Sequence of chain 2.G:
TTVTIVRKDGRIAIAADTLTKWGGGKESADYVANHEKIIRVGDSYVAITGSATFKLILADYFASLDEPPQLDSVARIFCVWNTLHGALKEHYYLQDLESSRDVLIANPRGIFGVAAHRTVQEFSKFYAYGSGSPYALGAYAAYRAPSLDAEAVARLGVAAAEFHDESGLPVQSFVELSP

The protein below binds the small molecule below.
Small molecule (SMILES): CC[C@H](C)[C@H](NC(=O)[C@H]([C@@H](C)CC)N(C)C(C)=O)C(=O)N[C@H](C(=O)N[C@@H](CC(C)C)[C@@H](O)C(C)(C)O)[C@@H](C)O

Sequence of chain 2.F:
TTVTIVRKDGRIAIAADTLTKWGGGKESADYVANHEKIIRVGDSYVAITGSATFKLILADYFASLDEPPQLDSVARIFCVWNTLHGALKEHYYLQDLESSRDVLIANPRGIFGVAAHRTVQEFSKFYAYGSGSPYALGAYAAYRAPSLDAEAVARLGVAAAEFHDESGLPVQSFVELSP

Binding-site contacts:
Ligand atom C14 contacts residue GLY50 of chain 2.G at 3.3 Å.
Ligand atom CN contacts residue TRP22 of chain 2.G at 3.0 Å (hydrophobic).
Ligand atom CG1 contacts residue TRP22 of chain 2.G at 3.8 Å (hydrophobic).
Ligand atom CA contacts residue THR1 of chain 2.G at 2.5 Å.
Ligand atom C contacts residue LYS21 of chain 2.G at 3.6 Å.
Ligand atom C23 contacts residue GLU176 of chain 2.G at 3.2 Å.
Ligand atom O contacts residue PO41 of chain 2.R at 2.1 Å (h-bond).
Ligand atom C contacts residue THR1 of chain 2.G at 1.4 Å.
Ligand atom C contacts residue HIS125 of chain 2.F at 3.7 Å.
Ligand atom O contacts residue THR20 of chain 2.G at 3.7 Å.
Ligand atom O6 contacts residue PO41 of chain 2.R at 3.2 Å (h-bond).
Ligand atom O6 contacts residue THR1 of chain 2.G at 3.7 Å.
Ligand atom C22 contacts residue THR1 of chain 2.G at 2.6 Å.
Ligand atom C contacts residue PO41 of chain 2.R at 3.3 Å.
Ligand atom C24 contacts residue LEU19 of chain 2.G at 3.5 Å (hydrophobic).
Ligand atom O contacts residue ALA52 of chain 2.G at 3.0 Å (h-bond).
Ligand atom C24 contacts residue LYS21 of chain 2.G at 3.8 Å.
Ligand atom O contacts residue THR1 of chain 2.G at 2.1 Å (h-bond).
Ligand atom C14 contacts residue THR1 of chain 2.G at 3.0 Å.
Ligand atom CD1 contacts residue TRP22 of chain 2.G at 3.2 Å (hydrophobic).
Ligand atom O contacts residue SER51 of chain 2.G at 3.7 Å.
Ligand atom C23 contacts residue THR1 of chain 2.G at 1.3 Å.
Ligand atom CD1 contacts residue GLU27 of chain 2.G at 3.6 Å.
Ligand atom C23 contacts residue PO41 of chain 2.R at 3.3 Å.
Ligand atom N contacts residue LYS21 of chain 2.G at 3.0 Å (salt-bridge).
Ligand atom CH3 contacts residue ASP110 of chain 2.F at 3.6 Å.
Ligand atom N contacts residue THR1 of chain 2.G at 3.8 Å.
Ligand atom CG2 contacts residue LYS21 of chain 2.G at 3.6 Å.
Ligand atom CG2 contacts residue THR20 of chain 2.G at 3.2 Å.
Ligand atom C15 contacts residue ALA52 of chain 2.G at 3.7 Å (hydrophobic).
Ligand atom CD1 contacts residue GLN129 of chain 2.F at 3.7 Å.
Ligand atom N contacts residue GLY50 of chain 2.G at 3.1 Å (h-bond).
Ligand atom O contacts residue GLY50 of chain 2.G at 3.2 Å (h-bond).
Ligand atom C24 contacts residue GLU176 of chain 2.G at 3.3 Å.
Ligand atom CH3 contacts residue TRP22 of chain 2.G at 3.5 Å (hydrophobic).
Ligand atom C24 contacts residue THR1 of chain 2.G at 3.4 Å.
Ligand atom CA contacts residue LYS21 of chain 2.G at 3.3 Å.
Ligand atom CA contacts residue GLY50 of chain 2.G at 3.6 Å.
Ligand atom O contacts residue LYS21 of chain 2.G at 3.0 Å (salt-bridge).
Ligand atom O contacts residue HIS125 of chain 2.F at 3.0 Å (h-bond).